Binding-site contacts:
Ligand atom N6 contacts residue ASN67 of chain 1.B at 3.2 Å (h-bond).
Ligand atom O2P contacts residue GLU111 of chain 1.B at 3.0 Å (salt-bridge).
Ligand atom O2A contacts residue LYS7 of chain 1.B at 2.7 Å (salt-bridge).
Ligand atom PB contacts residue HIS119 of chain 1.B at 3.5 Å.
Ligand atom O3B contacts residue PHE120 of chain 1.B at 3.7 Å.
Ligand atom C4' contacts residue VAL118 of chain 1.B at 3.5 Å (hydrophobic).
Ligand atom N7 contacts residue ASN71 of chain 1.B at 2.9 Å (h-bond).
Ligand atom C5 contacts residue ALA109 of chain 1.B at 3.6 Å (hydrophobic).
Ligand atom O1A contacts residue VAL118 of chain 1.B at 3.7 Å.
Ligand atom O2B contacts residue HIS119 of chain 1.B at 3.6 Å.
Ligand atom O3B contacts residue HIS119 of chain 1.B at 2.5 Å (h-bond).
Ligand atom N6 contacts residue GLN69 of chain 1.B at 2.9 Å (h-bond).
Ligand atom O2B contacts residue HIS12 of chain 1.B at 2.7 Å (h-bond).
Ligand atom C6 contacts residue ASN67 of chain 1.B at 3.6 Å.
Ligand atom C5 contacts residue GLN69 of chain 1.B at 3.1 Å.
Ligand atom N6 contacts residue CYS65 of chain 1.B at 2.8 Å (h-bond).
Ligand atom C6 contacts residue GLN69 of chain 1.B at 3.2 Å.
Ligand atom O5' contacts residue HIS119 of chain 1.B at 3.6 Å (h-bond).
Ligand atom C8 contacts residue GLU111 of chain 1.B at 3.1 Å.
Ligand atom N7 contacts residue GLN69 of chain 1.B at 3.0 Å (h-bond).
Ligand atom PA contacts residue LYS7 of chain 1.B at 3.3 Å.
Ligand atom O1P contacts residue VAL118 of chain 1.B at 3.3 Å.
Ligand atom O1B contacts residue GLN11 of chain 1.B at 3.1 Å (h-bond).
Ligand atom O1P contacts residue GLU111 of chain 1.B at 3.0 Å.
Ligand atom C1' contacts residue VAL118 of chain 1.B at 3.5 Å (hydrophobic).
Ligand atom O2B contacts residue PHE120 of chain 1.B at 3.0 Å (h-bond).
Ligand atom O3A contacts residue HIS119 of chain 1.B at 3.4 Å (h-bond).
Ligand atom N1 contacts residue ASN67 of chain 1.B at 3.4 Å (h-bond).
Ligand atom P2' contacts residue GLU111 of chain 1.B at 3.4 Å.
Ligand atom O4' contacts residue VAL118 of chain 1.B at 3.2 Å (h-bond).
Ligand atom C8 contacts residue ASN71 of chain 1.B at 3.5 Å.
Ligand atom O1A contacts residue LYS7 of chain 1.B at 3.1 Å (salt-bridge).
Ligand atom N3 contacts residue HIS119 of chain 1.B at 3.5 Å.
Ligand atom C5' contacts residue HIS119 of chain 1.B at 3.2 Å.
Ligand atom N6 contacts residue ASN71 of chain 1.B at 3.0 Å (h-bond).
Ligand atom O3P contacts residue ALA4 of chain 1.B at 3.6 Å.
Ligand atom C2 contacts residue HIS119 of chain 1.B at 3.5 Å.
Ligand atom N7 contacts residue ALA109 of chain 1.B at 3.7 Å.
Ligand atom O4' contacts residue HIS119 of chain 1.B at 3.0 Å.
Ligand atom C5' contacts residue VAL118 of chain 1.B at 3.6 Å (hydrophobic).

Sequence of chain 1.B:
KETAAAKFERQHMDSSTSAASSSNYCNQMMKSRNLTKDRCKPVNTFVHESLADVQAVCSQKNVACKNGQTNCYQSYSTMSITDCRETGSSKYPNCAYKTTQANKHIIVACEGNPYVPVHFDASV

The protein below binds the small molecule below.
Small molecule (SMILES): Nc1ncnc2c1ncn2[C@@H]1O[C@H](CO[P](=O)(O)OP(=O)(O)O)[C@@H](O)[C@H]1OP(=O)(O)O